Binding-site contacts:
Ligand atom O contacts residue TYR61 of chain 1.C at 3.5 Å.
Ligand atom CB contacts residue TYR61 of chain 1.C at 3.6 Å (hydrophobic).
Ligand atom C contacts residue PRO89 of chain 1.C at 4.3 Å (hydrophobic).
Ligand atom CD contacts residue THR143 of chain 1.C at 3.5 Å.
Ligand atom CD contacts residue ALA142 of chain 1.C at 4.3 Å (hydrophobic).
Ligand atom CD contacts residue GLU191 of chain 1.C at 4.2 Å.
Ligand atom O contacts residue ARG96 of chain 1.C at 3.0 Å (salt-bridge).
Ligand atom OE1 contacts residue ALA142 of chain 1.C at 3.2 Å (h-bond).
Ligand atom N contacts residue TYR217 of chain 1.C at 4.2 Å.
Ligand atom C contacts residue ALA142 of chain 1.C at 3.8 Å (hydrophobic).
Ligand atom OE2 contacts residue THR143 of chain 1.C at 2.9 Å (h-bond).
Ligand atom CG contacts residue TYR61 of chain 1.C at 4.3 Å (hydrophobic).
Ligand atom N contacts residue GLU191 of chain 1.C at 2.8 Å (salt-bridge).
Ligand atom OXT contacts residue GLY141 of chain 1.C at 3.7 Å.
Ligand atom C contacts residue ARG96 of chain 1.C at 3.6 Å.
Ligand atom OXT contacts residue ARG96 of chain 1.C at 2.7 Å (salt-bridge).
Ligand atom OE1 contacts residue THR143 of chain 1.C at 3.2 Å (h-bond).
Ligand atom C contacts residue GLU191 of chain 1.C at 4.3 Å.
Ligand atom CG contacts residue ASN174 of chain 1.C at 4.1 Å.
Ligand atom CD contacts residue VAL138 of chain 1.C at 4.2 Å (hydrophobic).
Ligand atom OXT contacts residue TYR61 of chain 1.C at 3.5 Å.
Ligand atom OE1 contacts residue VAL138 of chain 1.C at 4.2 Å.
Ligand atom CA contacts residue GLU191 of chain 1.C at 3.3 Å.
Ligand atom CG contacts residue VAL138 of chain 1.C at 4.3 Å (hydrophobic).
Ligand atom O contacts residue PRO89 of chain 1.C at 3.5 Å (h-bond).
Ligand atom OE1 contacts residue GLY141 of chain 1.C at 3.4 Å.
Ligand atom N contacts residue PRO89 of chain 1.C at 3.3 Å (h-bond).
Ligand atom C contacts residue TYR61 of chain 1.C at 3.7 Å (hydrophobic).
Ligand atom N contacts residue TYR61 of chain 1.C at 4.2 Å.
Ligand atom CA contacts residue PRO89 of chain 1.C at 4.3 Å (hydrophobic).
Ligand atom CG contacts residue GLU191 of chain 1.C at 4.1 Å.
Ligand atom OXT contacts residue ALA142 of chain 1.C at 3.0 Å (h-bond).
Ligand atom OE2 contacts residue GLU191 of chain 1.C at 4.0 Å.
Ligand atom C contacts residue ALA91 of chain 1.C at 4.1 Å (hydrophobic).
Ligand atom CB contacts residue ALA142 of chain 1.C at 4.4 Å (hydrophobic).
Ligand atom CA contacts residue ALA142 of chain 1.C at 4.1 Å (hydrophobic).
Ligand atom O contacts residue LEU90 of chain 1.C at 3.8 Å.
Ligand atom OE2 contacts residue MET190 of chain 1.C at 4.4 Å.
Ligand atom CA contacts residue TYR61 of chain 1.C at 4.4 Å (hydrophobic).
Ligand atom O contacts residue ALA91 of chain 1.C at 3.1 Å (h-bond).

Sequence of chain 1.C:
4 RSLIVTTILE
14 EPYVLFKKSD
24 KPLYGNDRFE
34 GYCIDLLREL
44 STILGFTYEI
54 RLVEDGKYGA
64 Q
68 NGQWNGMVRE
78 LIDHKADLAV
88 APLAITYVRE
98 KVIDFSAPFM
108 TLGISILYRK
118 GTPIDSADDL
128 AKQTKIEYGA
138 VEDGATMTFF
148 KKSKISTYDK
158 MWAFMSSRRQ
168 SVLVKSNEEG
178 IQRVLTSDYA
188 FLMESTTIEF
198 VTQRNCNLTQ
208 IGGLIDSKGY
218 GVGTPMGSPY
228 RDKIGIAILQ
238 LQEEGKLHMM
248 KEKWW

A small-molecule ligand and the protein it binds are described below.
Small molecule (SMILES): N[C@@H](CCC(=O)O)C(=O)O